Sequence of chain 2.D:
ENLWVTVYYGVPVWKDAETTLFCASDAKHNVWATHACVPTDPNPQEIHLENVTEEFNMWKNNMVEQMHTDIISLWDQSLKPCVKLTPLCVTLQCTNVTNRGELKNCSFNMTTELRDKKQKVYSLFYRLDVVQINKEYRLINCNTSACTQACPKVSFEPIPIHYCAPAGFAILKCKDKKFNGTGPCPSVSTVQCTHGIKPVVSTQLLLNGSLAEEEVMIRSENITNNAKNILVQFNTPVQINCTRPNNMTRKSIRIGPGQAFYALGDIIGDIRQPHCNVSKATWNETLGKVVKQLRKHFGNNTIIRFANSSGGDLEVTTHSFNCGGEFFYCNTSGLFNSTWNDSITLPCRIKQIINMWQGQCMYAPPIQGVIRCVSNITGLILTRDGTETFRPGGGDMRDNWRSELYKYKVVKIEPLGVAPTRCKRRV

Binding-site contacts:
Ligand atom C7 contacts residue LYS222 of chain 2.D at 4.4 Å.
Ligand atom C5 contacts residue PRO261 of chain 2.D at 4.4 Å (hydrophobic).
Ligand atom C8 contacts residue ASN232 of chain 2.D at 3.8 Å.
Ligand atom O6 contacts residue LEU235 of chain 2.D at 3.8 Å.
Ligand atom C4 contacts residue ASN416 of chain 2.D at 4.2 Å.
Ligand atom N2 contacts residue ASN232 of chain 2.D at 4.4 Å.
Ligand atom C8 contacts residue GLY233 of chain 2.D at 4.2 Å.
Ligand atom O7 contacts residue ASN232 of chain 2.D at 2.8 Å (h-bond).
Ligand atom O7 contacts residue NAG1 of chain 2.G at 3.9 Å.
Ligand atom O7 contacts residue LYS222 of chain 2.D at 3.7 Å.
Ligand atom C8 contacts residue LYS222 of chain 2.D at 4.4 Å.
Ligand atom C8 contacts residue ASN416 of chain 2.D at 3.4 Å.
Ligand atom C6 contacts residue ASN416 of chain 2.D at 3.6 Å.
Ligand atom N2 contacts residue ASN416 of chain 2.D at 3.0 Å (h-bond).
Ligand atom C6 contacts residue PRO261 of chain 2.D at 4.0 Å (hydrophobic).
Ligand atom C1 contacts residue ASN416 of chain 2.D at 1.4 Å.
Ligand atom C3 contacts residue ASN416 of chain 2.D at 3.8 Å.
Ligand atom O5 contacts residue PRO261 of chain 2.D at 3.9 Å.
Ligand atom O6 contacts residue PRO261 of chain 2.D at 4.3 Å.
Ligand atom C2 contacts residue ASN416 of chain 2.D at 2.4 Å.
Ligand atom O5 contacts residue ASN416 of chain 2.D at 2.4 Å (h-bond).
Ligand atom C7 contacts residue ASN232 of chain 2.D at 3.6 Å.
Ligand atom O7 contacts residue ASN416 of chain 2.D at 4.4 Å.
Ligand atom C6 contacts residue LEU235 of chain 2.D at 4.0 Å (hydrophobic).
Ligand atom C7 contacts residue ASN416 of chain 2.D at 3.4 Å.
Ligand atom C5 contacts residue ASN416 of chain 2.D at 3.5 Å.

The protein below binds the small molecule below.
Small molecule (SMILES): CC(=O)N[C@H]1[C@H](O[C@H]2[C@H](O)[C@@H](NC(C)=O)CO[C@@H]2CO)O[C@H](CO)[C@@H](O)[C@@H]1O